Binding-site contacts:
Ligand atom C8 contacts residue ASN118 of chain 1.D at 4.3 Å.
Ligand atom C2 contacts residue THR120 of chain 1.D at 4.4 Å.
Ligand atom N2 contacts residue THR120 of chain 1.D at 4.3 Å.
Ligand atom O5 contacts residue ASN118 of chain 1.D at 2.4 Å (h-bond).
Ligand atom C8 contacts residue HIS220 of chain 1.D at 4.3 Å.
Ligand atom C5 contacts residue THR120 of chain 1.D at 3.2 Å.
Ligand atom O7 contacts residue LEU161 of chain 1.D at 4.4 Å.
Ligand atom C1 contacts residue THR120 of chain 1.D at 3.5 Å.
Ligand atom O5 contacts residue THR120 of chain 1.D at 3.3 Å (h-bond).
Ligand atom O6 contacts residue THR120 of chain 1.D at 3.1 Å (h-bond).
Ligand atom C2 contacts residue ASN118 of chain 1.D at 2.5 Å.
Ligand atom C7 contacts residue ASN118 of chain 1.D at 3.8 Å.
Ligand atom C6 contacts residue PRO122 of chain 1.D at 4.2 Å (hydrophobic).
Ligand atom C5 contacts residue ASN118 of chain 1.D at 3.7 Å.
Ligand atom O6 contacts residue PRO122 of chain 1.D at 4.1 Å.
Ligand atom C6 contacts residue GLY121 of chain 1.D at 4.3 Å.
Ligand atom N2 contacts residue ASN118 of chain 1.D at 2.9 Å (h-bond).
Ligand atom C3 contacts residue ASN118 of chain 1.D at 3.8 Å.
Ligand atom C6 contacts residue THR120 of chain 1.D at 3.5 Å.
Ligand atom C5 contacts residue GLY121 of chain 1.D at 4.5 Å.
Ligand atom O6 contacts residue GLY121 of chain 1.D at 4.1 Å.
Ligand atom O6 contacts residue PHE117 of chain 1.D at 4.0 Å.
Ligand atom O6 contacts residue ASN118 of chain 1.D at 4.2 Å.
Ligand atom C1 contacts residue ASN118 of chain 1.D at 1.4 Å.
Ligand atom C4 contacts residue ASN118 of chain 1.D at 4.2 Å.

Sequence of chain 1.D:
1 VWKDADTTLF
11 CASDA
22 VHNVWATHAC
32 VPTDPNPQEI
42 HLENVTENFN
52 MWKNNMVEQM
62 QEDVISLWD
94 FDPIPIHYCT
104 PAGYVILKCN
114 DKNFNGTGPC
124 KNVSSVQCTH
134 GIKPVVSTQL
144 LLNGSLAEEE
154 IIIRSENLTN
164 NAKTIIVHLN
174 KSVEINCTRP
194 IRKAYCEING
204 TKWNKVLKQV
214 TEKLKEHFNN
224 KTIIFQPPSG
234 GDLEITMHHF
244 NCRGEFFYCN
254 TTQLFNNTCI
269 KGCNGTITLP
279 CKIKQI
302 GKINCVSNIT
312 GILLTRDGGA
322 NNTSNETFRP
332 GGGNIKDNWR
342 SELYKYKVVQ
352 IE

A protein and the small-molecule ligand that binds it are described below.
Small molecule (SMILES): CC(=O)N[C@@H]1[C@@H](O)[C@H](O)[C@@H](CO)O[C@H]1O